Sequence of chain 1.B:
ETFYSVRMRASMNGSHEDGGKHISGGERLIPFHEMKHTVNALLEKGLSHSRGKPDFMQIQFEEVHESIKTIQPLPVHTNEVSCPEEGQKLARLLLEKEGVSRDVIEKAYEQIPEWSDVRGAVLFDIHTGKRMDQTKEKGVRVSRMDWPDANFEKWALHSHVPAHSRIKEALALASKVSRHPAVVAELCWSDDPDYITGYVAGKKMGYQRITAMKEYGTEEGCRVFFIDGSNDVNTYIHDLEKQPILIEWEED

Binding-site contacts:
Ligand atom N6 contacts residue GLU32 of chain 1.B at 3.0 Å (salt-bridge).
Ligand atom PB contacts residue MG1 of chain 1.I at 3.0 Å.
Ligand atom PG contacts residue MG1 of chain 1.I at 3.4 Å.
Ligand atom O2B contacts residue ARG146 of chain 1.B at 3.0 Å (salt-bridge).
Ligand atom C6 contacts residue LEU178 of chain 1.B at 3.3 Å (hydrophobic).
Ligand atom O1B contacts residue MG1 of chain 1.I at 2.1 Å.
Ligand atom PA contacts residue MG1 of chain 1.I at 3.2 Å.
Ligand atom N3B contacts residue GLY30 of chain 1.B at 3.2 Å (h-bond).
Ligand atom C8 contacts residue ARG228 of chain 1.B at 3.3 Å.
Ligand atom O1A contacts residue MG1 of chain 1.J at 2.5 Å.
Ligand atom O2G contacts residue MG1 of chain 1.I at 1.9 Å.
Ligand atom O4' contacts residue ARG228 of chain 1.B at 2.8 Å (salt-bridge).
Ligand atom O3G contacts residue LYS50 of chain 1.B at 3.3 Å (salt-bridge).
Ligand atom N3 contacts residue ALA126 of chain 1.B at 3.3 Å (h-bond).
Ligand atom O2' contacts residue GLY125 of chain 1.B at 2.8 Å (h-bond).
Ligand atom O1G contacts residue HIS54 of chain 1.B at 2.7 Å (h-bond).
Ligand atom N1 contacts residue VAL147 of chain 1.B at 2.8 Å (h-bond).
Ligand atom O3G contacts residue HIS54 of chain 1.B at 3.2 Å (h-bond).
Ligand atom O2' contacts residue VAL123 of chain 1.B at 3.1 Å (h-bond).
Ligand atom O2G contacts residue LYS50 of chain 1.B at 3.2 Å (salt-bridge).
Ligand atom O1A contacts residue ASP196 of chain 1.B at 3.2 Å (salt-bridge).
Ligand atom O1G contacts residue MG1 of chain 1.J at 2.3 Å.
Ligand atom O2A contacts residue PML1 of chain 1.G at 3.4 Å (h-bond).
Ligand atom O5' contacts residue ARG228 of chain 1.B at 3.2 Å (salt-bridge).
Ligand atom N6 contacts residue VAL147 of chain 1.B at 2.8 Å (h-bond).
Ligand atom O3G contacts residue SER29 of chain 1.B at 2.5 Å (h-bond).
Ligand atom N3 contacts residue GLY125 of chain 1.B at 3.2 Å.
Ligand atom O1B contacts residue ARG146 of chain 1.B at 2.9 Å (salt-bridge).
Ligand atom O2A contacts residue MG1 of chain 1.I at 1.9 Å.
Ligand atom O3A contacts residue MG1 of chain 1.J at 2.9 Å.
Ligand atom C2 contacts residue VAL145 of chain 1.B at 3.1 Å (hydrophobic).
Ligand atom N9 contacts residue ARG228 of chain 1.B at 3.3 Å (salt-bridge).
Ligand atom O3' contacts residue ASP196 of chain 1.B at 2.7 Å (salt-bridge).
Ligand atom O2B contacts residue HIS27 of chain 1.B at 2.8 Å (h-bond).
Ligand atom O1G contacts residue ASP197 of chain 1.B at 3.3 Å (salt-bridge).
Ligand atom O1A contacts residue PML1 of chain 1.G at 3.0 Å (h-bond).
Ligand atom N7 contacts residue ARG146 of chain 1.B at 3.1 Å (salt-bridge).
Ligand atom PA contacts residue MG1 of chain 1.J at 3.2 Å.
Ligand atom O1B contacts residue GLY30 of chain 1.B at 3.2 Å (h-bond).
Ligand atom N3B contacts residue MG1 of chain 1.J at 3.4 Å.

This protein binds this small molecule.
Small molecule (SMILES): Nc1ncnc2c1ncn2[C@@H]1O[C@H](CO[P](=O)(O)O[P](=O)(O)NP(=O)(O)O)[C@@H](O)[C@H]1O